Binding-site contacts:
Ligand atom CAQ contacts residue VAL133 of chain 1.I at 3.9 Å (hydrophobic).
Ligand atom OBD contacts residue SER130 of chain 1.I at 3.6 Å.
Ligand atom CAL contacts residue ALA186 of chain 1.I at 3.3 Å (hydrophobic).
Ligand atom CAU contacts residue CLA1 of chain 1.GA at 3.5 Å.
Ligand atom OAB contacts residue LEU169 of chain 1.I at 3.9 Å.
Ligand atom CAG contacts residue TYR183 of chain 1.I at 4.0 Å (hydrophobic).
Ligand atom CAI contacts residue LEU169 of chain 1.I at 3.6 Å (hydrophobic).
Ligand atom CAA contacts residue TYR183 of chain 1.I at 3.9 Å (hydrophobic).
Ligand atom OAO contacts residue THR134 of chain 1.I at 3.3 Å.
Ligand atom OAC contacts residue LEU169 of chain 1.I at 3.5 Å (h-bond).
Ligand atom CBB contacts residue VAL151 of chain 1.I at 3.7 Å (hydrophobic).
Ligand atom CAE contacts residue ALA186 of chain 1.I at 3.4 Å (hydrophobic).
Ligand atom CAN contacts residue THR134 of chain 1.I at 3.8 Å.
Ligand atom CAM contacts residue LEU191 of chain 1.I at 3.7 Å (hydrophobic).
Ligand atom CAY contacts residue LEU88 of chain 1.J at 3.7 Å (hydrophobic).
Ligand atom CAX contacts residue VAL151 of chain 1.I at 3.9 Å (hydrophobic).
Ligand atom CBB contacts residue LEU81 of chain 1.J at 3.4 Å (hydrophobic).
Ligand atom CAF contacts residue ALA186 of chain 1.I at 3.8 Å (hydrophobic).
Ligand atom CAM contacts residue ALA186 of chain 1.I at 3.7 Å (hydrophobic).
Ligand atom CAY contacts residue VAL154 of chain 1.I at 3.3 Å (hydrophobic).
Ligand atom CBA contacts residue VAL151 of chain 1.I at 3.6 Å (hydrophobic).
Ligand atom CBC contacts residue PRO77 of chain 1.J at 3.6 Å (hydrophobic).
Ligand atom CBC contacts residue LEU81 of chain 1.J at 3.3 Å (hydrophobic).
Ligand atom CAX contacts residue VAL154 of chain 1.I at 3.3 Å (hydrophobic).
Ligand atom CAP contacts residue THR134 of chain 1.I at 3.8 Å.
Ligand atom CAJ contacts residue VAL190 of chain 1.I at 3.3 Å (hydrophobic).
Ligand atom OAC contacts residue TYR183 of chain 1.I at 3.2 Å.
Ligand atom OAB contacts residue ALA186 of chain 1.I at 4.0 Å.
Ligand atom CAD contacts residue ALA186 of chain 1.I at 3.2 Å (hydrophobic).
Ligand atom OAK contacts residue VAL190 of chain 1.I at 2.9 Å.
Ligand atom OAK contacts residue ALA186 of chain 1.I at 4.0 Å.
Ligand atom CAI contacts residue TYR183 of chain 1.I at 3.1 Å (hydrophobic).
Ligand atom CAA contacts residue ALA186 of chain 1.I at 3.5 Å (hydrophobic).
Ligand atom OAO contacts residue SER130 of chain 1.I at 4.0 Å.
Ligand atom CAA contacts residue ARG182 of chain 1.I at 3.0 Å.
Ligand atom CAN contacts residue ALA186 of chain 1.I at 3.9 Å (hydrophobic).
Ligand atom CAG contacts residue LEU169 of chain 1.I at 3.7 Å (hydrophobic).
Ligand atom CAZ contacts residue VAL151 of chain 1.I at 3.4 Å (hydrophobic).
Ligand atom OBD contacts residue LEU191 of chain 1.I at 2.8 Å.
Ligand atom OAK contacts residue LEU191 of chain 1.I at 4.0 Å.

This small molecule binds to this protein.
Small molecule (SMILES): CCCCCCCCCCCCCc1oc2c(O)c(OC)cc(OC)c2c(=O)c1C

Sequence of chain 1.I:
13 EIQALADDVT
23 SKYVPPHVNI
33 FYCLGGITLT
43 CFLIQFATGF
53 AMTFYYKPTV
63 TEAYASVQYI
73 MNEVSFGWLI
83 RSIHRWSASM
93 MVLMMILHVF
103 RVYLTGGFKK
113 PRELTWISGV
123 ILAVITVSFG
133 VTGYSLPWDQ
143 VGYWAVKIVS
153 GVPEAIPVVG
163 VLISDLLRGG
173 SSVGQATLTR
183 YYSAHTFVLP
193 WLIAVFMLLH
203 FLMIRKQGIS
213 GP

Sequence of chain 1.J:
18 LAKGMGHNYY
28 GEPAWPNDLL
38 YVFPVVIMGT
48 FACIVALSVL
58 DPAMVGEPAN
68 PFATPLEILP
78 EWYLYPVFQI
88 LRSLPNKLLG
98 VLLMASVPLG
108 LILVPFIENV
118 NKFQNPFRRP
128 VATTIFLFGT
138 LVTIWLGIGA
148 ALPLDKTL

Sequence of chain 1.A:
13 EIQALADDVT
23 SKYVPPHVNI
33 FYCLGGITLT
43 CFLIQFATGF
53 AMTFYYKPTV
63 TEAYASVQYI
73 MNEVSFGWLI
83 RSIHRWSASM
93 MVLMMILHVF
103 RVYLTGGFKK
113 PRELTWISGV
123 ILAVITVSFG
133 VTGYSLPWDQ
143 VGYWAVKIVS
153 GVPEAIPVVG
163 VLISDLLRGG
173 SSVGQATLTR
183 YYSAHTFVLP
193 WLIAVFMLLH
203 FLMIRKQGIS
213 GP